Binding-site contacts:
Ligand atom OAB contacts residue THR44 of chain 1.D at 2.9 Å (h-bond).
Ligand atom OAC contacts residue LYS162 of chain 1.D at 3.5 Å.
Ligand atom CAI contacts residue ARG138 of chain 1.D at 3.2 Å.
Ligand atom OAD contacts residue SER249 of chain 1.D at 3.7 Å.
Ligand atom OAE contacts residue THR45 of chain 1.D at 3.0 Å (h-bond).
Ligand atom CAL contacts residue TYR133 of chain 1.D at 3.2 Å (hydrophobic).
Ligand atom OAA contacts residue ARG138 of chain 1.D at 2.5 Å (salt-bridge).
Ligand atom OAC contacts residue GLY187 of chain 1.D at 2.5 Å (h-bond).
Ligand atom CAM contacts residue TYR133 of chain 1.D at 3.3 Å (hydrophobic).
Ligand atom CAG contacts residue LYS162 of chain 1.D at 2.3 Å.
Ligand atom OAA contacts residue ASN135 of chain 1.D at 3.1 Å (h-bond).
Ligand atom OAE contacts residue THR44 of chain 1.D at 3.0 Å.
Ligand atom CAJ contacts residue THR44 of chain 1.D at 3.4 Å.
Ligand atom CAJ contacts residue LYS162 of chain 1.D at 2.3 Å.
Ligand atom OAD contacts residue ARG138 of chain 1.D at 2.7 Å (salt-bridge).
Ligand atom CAL contacts residue LYS162 of chain 1.D at 1.1 Å.
Ligand atom OAE contacts residue E8U1 of chain 1.M at 0.1 Å (h-bond).
Ligand atom CAF contacts residue TYR133 of chain 1.D at 3.6 Å (hydrophobic).
Ligand atom CAM contacts residue E8U1 of chain 1.M at 0.7 Å.
Ligand atom CAM contacts residue GLY187 of chain 1.D at 3.8 Å.
Ligand atom OAA contacts residue E8U1 of chain 1.M at 0.0 Å (h-bond).
Ligand atom CAK contacts residue E8U1 of chain 1.M at 0.2 Å.
Ligand atom CAF contacts residue VAL206 of chain 1.D at 3.7 Å (hydrophobic).
Ligand atom OAB contacts residue LYS162 of chain 1.D at 2.8 Å (salt-bridge).
Ligand atom CAG contacts residue E8U1 of chain 1.M at 0.2 Å.
Ligand atom CAF contacts residue E8U1 of chain 1.M at 0.2 Å.
Ligand atom OAE contacts residue ALA8 of chain 1.D at 3.7 Å.
Ligand atom OAC contacts residue ILE204 of chain 1.D at 3.7 Å.
Ligand atom CAJ contacts residue E8U1 of chain 1.M at 0.1 Å.
Ligand atom OAC contacts residue E8U1 of chain 1.M at 0.8 Å (h-bond).
Ligand atom OAB contacts residue GLY43 of chain 1.D at 3.5 Å.
Ligand atom OAB contacts residue TYR133 of chain 1.D at 3.3 Å.
Ligand atom CAJ contacts residue TYR133 of chain 1.D at 3.3 Å (hydrophobic).
Ligand atom OAE contacts residue TYR133 of chain 1.D at 3.6 Å.
Ligand atom OAE contacts residue LYS162 of chain 1.D at 3.3 Å (salt-bridge).
Ligand atom OAB contacts residue E8U1 of chain 1.M at 0.1 Å (h-bond).
Ligand atom CAI contacts residue E8U1 of chain 1.M at 0.0 Å.
Ligand atom CAM contacts residue LYS162 of chain 1.D at 2.9 Å.
Ligand atom OAD contacts residue E8U1 of chain 1.M at 0.0 Å (h-bond).
Ligand atom CAL contacts residue E8U1 of chain 1.M at 0.1 Å.

Sequence of chain 1.D:
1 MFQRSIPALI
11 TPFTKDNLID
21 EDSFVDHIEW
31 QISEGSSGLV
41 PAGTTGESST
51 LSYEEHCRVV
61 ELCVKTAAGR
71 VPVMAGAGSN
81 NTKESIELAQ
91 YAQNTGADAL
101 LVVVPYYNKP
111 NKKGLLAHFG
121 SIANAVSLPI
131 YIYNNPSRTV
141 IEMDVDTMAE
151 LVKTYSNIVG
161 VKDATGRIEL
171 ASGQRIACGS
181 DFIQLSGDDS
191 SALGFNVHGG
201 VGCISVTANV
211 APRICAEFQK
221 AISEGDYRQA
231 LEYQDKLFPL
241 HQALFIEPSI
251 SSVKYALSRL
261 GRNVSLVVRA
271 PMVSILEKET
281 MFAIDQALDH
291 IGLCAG

The protein below binds the small molecule below.
Small molecule (SMILES): O=C(O)CCC(O)CC(=O)C(=O)O